Binding-site contacts:
Ligand atom O01 contacts residue HIS61 of chain 1.A at 3.0 Å (h-bond).
Ligand atom C02 contacts residue MN1 of chain 1.B at 3.0 Å.
Ligand atom C23 contacts residue TYR44 of chain 1.A at 4.2 Å (hydrophobic).
Ligand atom O30 contacts residue ASP109 of chain 1.A at 3.1 Å (salt-bridge).
Ligand atom C21 contacts residue TYR44 of chain 1.A at 3.3 Å (hydrophobic).
Ligand atom N25 contacts residue ALA40 of chain 1.A at 3.9 Å.
Ligand atom O28 contacts residue ASP109 of chain 1.A at 3.9 Å.
Ligand atom O30 contacts residue GLU120 of chain 1.A at 2.9 Å (salt-bridge).
Ligand atom O30 contacts residue MN1 of chain 1.C at 2.6 Å.
Ligand atom C02 contacts residue ILE121 of chain 1.A at 3.8 Å (hydrophobic).
Ligand atom O30 contacts residue HIS61 of chain 1.A at 3.0 Å (h-bond).
Ligand atom F09 contacts residue GLU46 of chain 1.A at 4.2 Å.
Ligand atom C18 contacts residue MN1 of chain 1.C at 3.0 Å.
Ligand atom O01 contacts residue ILE121 of chain 1.A at 2.7 Å (h-bond).
Ligand atom C26 contacts residue TYR44 of chain 1.A at 3.6 Å (hydrophobic).
Ligand atom C02 contacts residue GLU120 of chain 1.A at 3.8 Å.
Ligand atom C22 contacts residue TYR44 of chain 1.A at 3.6 Å (hydrophobic).
Ligand atom C29 contacts residue GLU120 of chain 1.A at 3.6 Å.
Ligand atom C29 contacts residue MN1 of chain 1.B at 2.9 Å.
Ligand atom C26 contacts residue GLU46 of chain 1.A at 3.9 Å.
Ligand atom C02 contacts residue TYR131 of chain 1.A at 3.8 Å (hydrophobic).
Ligand atom O30 contacts residue ILE121 of chain 1.A at 3.9 Å.
Ligand atom N19 contacts residue MN1 of chain 1.C at 4.1 Å.
Ligand atom O28 contacts residue MN1 of chain 1.C at 2.0 Å.
Ligand atom O01 contacts residue TYR131 of chain 1.A at 3.5 Å (h-bond).
Ligand atom F10 contacts residue LYS54 of chain 1.A at 3.6 Å.
Ligand atom C02 contacts residue HIS61 of chain 1.A at 3.4 Å.
Ligand atom C18 contacts residue GLU81 of chain 1.A at 3.9 Å.
Ligand atom C17 contacts residue MN1 of chain 1.C at 3.8 Å.
Ligand atom O01 contacts residue GLU120 of chain 1.A at 3.4 Å (salt-bridge).
Ligand atom O01 contacts residue MN1 of chain 1.B at 2.5 Å.
Ligand atom C24 contacts residue ALA40 of chain 1.A at 3.5 Å (hydrophobic).
Ligand atom O28 contacts residue GLU81 of chain 1.A at 3.4 Å (salt-bridge).
Ligand atom C29 contacts residue HIS61 of chain 1.A at 3.4 Å.
Ligand atom F09 contacts residue LYS54 of chain 1.A at 4.2 Å.
Ligand atom O01 contacts residue GLY122 of chain 1.A at 3.8 Å.
Ligand atom O30 contacts residue MN1 of chain 1.B at 2.0 Å.
Ligand atom N03 contacts residue TYR131 of chain 1.A at 3.4 Å (h-bond).
Ligand atom C29 contacts residue MN1 of chain 1.C at 3.6 Å.
Ligand atom C27 contacts residue TYR44 of chain 1.A at 3.4 Å (hydrophobic).

Sequence of chain 1.A:
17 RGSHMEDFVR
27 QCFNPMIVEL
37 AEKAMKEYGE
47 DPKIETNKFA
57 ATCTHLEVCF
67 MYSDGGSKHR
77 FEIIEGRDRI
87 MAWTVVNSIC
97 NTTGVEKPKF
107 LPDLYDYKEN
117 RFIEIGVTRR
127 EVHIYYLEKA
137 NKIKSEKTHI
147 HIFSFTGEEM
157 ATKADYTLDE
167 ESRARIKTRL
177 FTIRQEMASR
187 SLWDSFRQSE

This small molecule binds to this protein.
Small molecule (SMILES): O=C(NCCc1ccncc1)c1[nH]c(Cc2ccccc2C(F)(F)F)nc(=O)c1O